A small-molecule ligand and the protein it binds are described below.
Small molecule (SMILES): CC(=O)N[C@@H]1[C@@H](O)[C@H](O)[C@@H](CO)O[C@H]1O

Binding-site contacts:
Ligand atom O7 contacts residue ASN146 of chain 1.C at 3.3 Å (h-bond).
Ligand atom C7 contacts residue ASN146 of chain 1.C at 3.3 Å.
Ligand atom C4 contacts residue ASN146 of chain 1.C at 4.1 Å.
Ligand atom C1 contacts residue ASN146 of chain 1.C at 1.4 Å.
Ligand atom C7 contacts residue ILE436 of chain 1.C at 4.4 Å (hydrophobic).
Ligand atom N2 contacts residue ILE436 of chain 1.C at 4.5 Å.
Ligand atom O7 contacts residue GLU462 of chain 1.B at 4.2 Å.
Ligand atom N2 contacts residue ASN146 of chain 1.C at 2.8 Å (h-bond).
Ligand atom C8 contacts residue ILE436 of chain 1.C at 4.1 Å (hydrophobic).
Ligand atom C5 contacts residue ASN146 of chain 1.C at 3.6 Å.
Ligand atom O6 contacts residue ASN146 of chain 1.C at 4.5 Å.
Ligand atom C8 contacts residue ILE467 of chain 1.C at 4.3 Å (hydrophobic).
Ligand atom O5 contacts residue ASN146 of chain 1.C at 2.3 Å (h-bond).
Ligand atom O7 contacts residue LYS143 of chain 1.C at 4.1 Å.
Ligand atom C3 contacts residue ASN146 of chain 1.C at 3.7 Å.
Ligand atom C2 contacts residue ASN146 of chain 1.C at 2.3 Å.

Sequence of chain 1.C:
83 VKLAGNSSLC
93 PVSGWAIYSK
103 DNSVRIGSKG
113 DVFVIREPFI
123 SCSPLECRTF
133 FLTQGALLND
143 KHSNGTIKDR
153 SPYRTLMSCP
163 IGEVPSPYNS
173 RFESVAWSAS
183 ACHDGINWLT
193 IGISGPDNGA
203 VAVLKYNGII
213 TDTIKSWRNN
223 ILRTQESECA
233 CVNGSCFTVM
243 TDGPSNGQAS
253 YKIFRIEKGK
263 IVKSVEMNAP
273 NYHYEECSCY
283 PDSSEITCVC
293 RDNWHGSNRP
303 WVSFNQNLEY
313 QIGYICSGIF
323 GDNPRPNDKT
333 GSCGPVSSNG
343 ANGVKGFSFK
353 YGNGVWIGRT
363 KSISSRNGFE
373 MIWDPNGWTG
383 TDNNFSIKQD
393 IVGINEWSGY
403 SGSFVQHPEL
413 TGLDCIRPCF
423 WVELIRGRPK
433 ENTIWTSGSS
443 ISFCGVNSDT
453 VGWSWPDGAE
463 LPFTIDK

Sequence of chain 1.B:
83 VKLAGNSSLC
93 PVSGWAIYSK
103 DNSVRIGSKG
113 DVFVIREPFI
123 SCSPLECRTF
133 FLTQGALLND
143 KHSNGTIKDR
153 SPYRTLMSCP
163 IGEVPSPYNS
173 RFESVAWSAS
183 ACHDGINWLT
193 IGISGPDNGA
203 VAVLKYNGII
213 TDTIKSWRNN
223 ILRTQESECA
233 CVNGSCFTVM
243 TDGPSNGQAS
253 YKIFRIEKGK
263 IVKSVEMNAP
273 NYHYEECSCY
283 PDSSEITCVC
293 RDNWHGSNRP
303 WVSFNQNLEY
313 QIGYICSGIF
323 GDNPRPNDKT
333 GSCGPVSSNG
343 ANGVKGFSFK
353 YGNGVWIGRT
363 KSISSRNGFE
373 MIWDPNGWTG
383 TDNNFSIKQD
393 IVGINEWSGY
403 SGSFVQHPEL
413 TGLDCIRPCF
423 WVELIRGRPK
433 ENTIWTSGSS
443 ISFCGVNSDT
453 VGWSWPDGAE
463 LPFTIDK